Sequence of chain 2.B:
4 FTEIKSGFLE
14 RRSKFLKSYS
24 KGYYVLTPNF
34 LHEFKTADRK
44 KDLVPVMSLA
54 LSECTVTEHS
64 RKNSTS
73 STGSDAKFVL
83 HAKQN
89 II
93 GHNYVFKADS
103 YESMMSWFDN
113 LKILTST

This protein binds this small molecule.
Small molecule (SMILES): N[C@@H](COP(=O)(O)O)C(=O)O

Binding-site contacts:
Ligand atom O contacts residue THR74 of chain 2.B at 3.5 Å (h-bond).
Ligand atom OXT contacts residue SER73 of chain 2.B at 2.6 Å (h-bond).
Ligand atom O3P contacts residue ARG15 of chain 2.B at 3.9 Å.
Ligand atom O1P contacts residue ARG15 of chain 2.B at 3.9 Å.
Ligand atom P contacts residue LYS79 of chain 2.B at 3.2 Å.
Ligand atom N contacts residue TYR22 of chain 2.B at 2.7 Å.
Ligand atom OXT contacts residue LYS99 of chain 2.B at 4.4 Å.
Ligand atom N contacts residue ARG15 of chain 2.B at 4.3 Å.
Ligand atom C contacts residue SER73 of chain 2.B at 4.0 Å.
Ligand atom P contacts residue TYR22 of chain 2.B at 3.9 Å.
Ligand atom CA contacts residue TYR22 of chain 2.B at 4.0 Å (hydrophobic).
Ligand atom OG contacts residue LYS79 of chain 2.B at 3.4 Å (salt-bridge).
Ligand atom O3P contacts residue LYS79 of chain 2.B at 3.0 Å (salt-bridge).
Ligand atom O3P contacts residue TYR22 of chain 2.B at 4.2 Å.
Ligand atom P contacts residue ARG15 of chain 2.B at 3.4 Å.
Ligand atom O contacts residue SER73 of chain 2.B at 4.3 Å.
Ligand atom C contacts residue THR74 of chain 2.B at 3.8 Å.
Ligand atom N contacts residue LYS79 of chain 2.B at 4.2 Å.
Ligand atom OXT contacts residue THR74 of chain 2.B at 3.1 Å (h-bond).
Ligand atom O2P contacts residue ARG15 of chain 2.B at 2.1 Å (salt-bridge).
Ligand atom CB contacts residue LYS79 of chain 2.B at 4.1 Å.
Ligand atom C contacts residue LYS99 of chain 2.B at 3.4 Å.
Ligand atom N contacts residue LYS99 of chain 2.B at 4.0 Å.
Ligand atom O contacts residue TYR22 of chain 2.B at 4.3 Å.
Ligand atom O1P contacts residue LYS79 of chain 2.B at 2.6 Å (salt-bridge).
Ligand atom O1P contacts residue TYR22 of chain 2.B at 2.4 Å (h-bond).
Ligand atom O contacts residue LYS99 of chain 2.B at 2.8 Å (salt-bridge).
Ligand atom CA contacts residue LYS99 of chain 2.B at 3.9 Å.
Ligand atom CA contacts residue LYS79 of chain 2.B at 3.6 Å.
Ligand atom O2P contacts residue TYR22 of chain 2.B at 4.5 Å.